Binding-site contacts:
Ligand atom C1 contacts residue LYS8 of chain 1.A at 4.3 Å.
Ligand atom C1 contacts residue ASN72 of chain 1.A at 3.0 Å.
Ligand atom O5 contacts residue LYS8 of chain 1.A at 4.0 Å.
Ligand atom O1 contacts residue VAL75 of chain 1.A at 4.3 Å.
Ligand atom O6 contacts residue VAL75 of chain 1.A at 4.4 Å.
Ligand atom O5 contacts residue ASN72 of chain 1.A at 3.7 Å.
Ligand atom C5 contacts residue ASN72 of chain 1.A at 4.5 Å.
Ligand atom O6 contacts residue LYS8 of chain 1.A at 3.5 Å.
Ligand atom C8 contacts residue ASN72 of chain 1.A at 3.4 Å.
Ligand atom C4 contacts residue NAG1 of chain 1.M at 3.2 Å.
Ligand atom O7 contacts residue ASN72 of chain 1.A at 2.7 Å (h-bond).
Ligand atom C5 contacts residue NAG1 of chain 1.M at 4.4 Å.
Ligand atom C7 contacts residue ASN72 of chain 1.A at 3.2 Å.
Ligand atom C2 contacts residue ASN72 of chain 1.A at 4.3 Å.
Ligand atom O1 contacts residue THR74 of chain 1.A at 4.0 Å.
Ligand atom C6 contacts residue NAG1 of chain 1.M at 4.4 Å.
Ligand atom C2 contacts residue NAG1 of chain 1.M at 4.2 Å.
Ligand atom O1 contacts residue ASN72 of chain 1.A at 2.2 Å (h-bond).
Ligand atom C3 contacts residue NAG1 of chain 1.M at 3.5 Å.
Ligand atom N2 contacts residue ASN72 of chain 1.A at 4.3 Å.
Ligand atom O4 contacts residue NAG1 of chain 1.M at 3.1 Å (h-bond).
Ligand atom O3 contacts residue NAG1 of chain 1.M at 2.5 Å (h-bond).

Sequence of chain 1.A:
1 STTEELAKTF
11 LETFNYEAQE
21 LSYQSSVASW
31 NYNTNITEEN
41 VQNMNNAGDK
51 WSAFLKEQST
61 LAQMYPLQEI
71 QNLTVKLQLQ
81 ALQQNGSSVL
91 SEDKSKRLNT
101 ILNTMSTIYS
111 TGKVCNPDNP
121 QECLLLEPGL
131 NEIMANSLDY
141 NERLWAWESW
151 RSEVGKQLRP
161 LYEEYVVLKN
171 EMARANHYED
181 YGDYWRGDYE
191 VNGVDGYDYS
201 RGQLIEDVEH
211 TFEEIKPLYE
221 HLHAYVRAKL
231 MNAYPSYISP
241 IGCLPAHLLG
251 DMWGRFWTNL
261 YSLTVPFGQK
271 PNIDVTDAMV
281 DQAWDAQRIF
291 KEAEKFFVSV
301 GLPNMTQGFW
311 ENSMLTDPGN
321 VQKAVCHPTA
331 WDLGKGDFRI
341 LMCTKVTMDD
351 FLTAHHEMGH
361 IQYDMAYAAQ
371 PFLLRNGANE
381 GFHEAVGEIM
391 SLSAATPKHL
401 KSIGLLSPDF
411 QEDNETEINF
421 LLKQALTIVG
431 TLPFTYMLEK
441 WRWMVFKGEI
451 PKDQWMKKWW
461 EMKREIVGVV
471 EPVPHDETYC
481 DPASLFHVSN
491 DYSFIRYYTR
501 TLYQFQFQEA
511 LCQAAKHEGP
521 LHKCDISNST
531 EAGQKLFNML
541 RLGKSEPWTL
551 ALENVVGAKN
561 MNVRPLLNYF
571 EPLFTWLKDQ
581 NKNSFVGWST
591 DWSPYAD

A small-molecule ligand and the protein it binds are described below.
Small molecule (SMILES): CC(=O)N[C@@H]1[C@@H](O)[C@H](O)[C@@H](CO)O[C@@H]1O